Sequence of chain 1.A:
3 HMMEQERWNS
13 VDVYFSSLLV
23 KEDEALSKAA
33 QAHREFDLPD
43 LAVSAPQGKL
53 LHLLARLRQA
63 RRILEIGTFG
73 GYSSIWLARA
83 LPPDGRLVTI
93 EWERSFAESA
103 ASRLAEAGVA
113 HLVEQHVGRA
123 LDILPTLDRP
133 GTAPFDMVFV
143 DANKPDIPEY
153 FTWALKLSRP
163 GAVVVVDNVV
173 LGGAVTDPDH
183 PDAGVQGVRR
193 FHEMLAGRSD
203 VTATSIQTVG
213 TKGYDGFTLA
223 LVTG

Binding-site contacts:
Ligand atom C2 contacts residue ASP181 of chain 1.A at 3.6 Å.
Ligand atom C1 contacts residue PRO183 of chain 1.A at 3.8 Å (hydrophobic).
Ligand atom O5 contacts residue ASP179 of chain 1.A at 2.5 Å (salt-bridge).
Ligand atom O5 contacts residue ASP181 of chain 1.A at 4.2 Å.
Ligand atom O6 contacts residue ASP181 of chain 1.A at 3.8 Å.
Ligand atom C4 contacts residue ASP181 of chain 1.A at 4.1 Å.
Ligand atom C1 contacts residue HIS182 of chain 1.A at 4.1 Å.
Ligand atom C2 contacts residue ASP179 of chain 1.A at 3.2 Å.
Ligand atom C1 contacts residue ASP181 of chain 1.A at 4.3 Å.
Ligand atom C2 contacts residue PRO183 of chain 1.A at 4.5 Å (hydrophobic).
Ligand atom C1 contacts residue ASP179 of chain 1.A at 3.4 Å.
Ligand atom C2 contacts residue HIS182 of chain 1.A at 4.3 Å.
Ligand atom C3 contacts residue ASP181 of chain 1.A at 4.3 Å.

This protein binds this small molecule.
Small molecule (SMILES): C[C@@H](O)[C@@H](C)O